Binding-site contacts:
Ligand atom PG contacts residue GTP1 of chain 1.X at 3.4 Å.
Ligand atom O2A contacts residue LYS354 of chain 1.A at 3.7 Å.
Ligand atom O1B contacts residue GTP1 of chain 1.X at 2.5 Å (h-bond).
Ligand atom O2G contacts residue ARG352 of chain 1.A at 3.8 Å.
Ligand atom O3G contacts residue LYS523 of chain 1.A at 3.0 Å (salt-bridge).
Ligand atom C3' contacts residue GTP1 of chain 1.X at 3.5 Å.
Ligand atom O1G contacts residue MG1 of chain 1.V at 1.8 Å.
Ligand atom O4' contacts residue ASN119 of chain 1.D at 3.7 Å.
Ligand atom C5' contacts residue GTP1 of chain 1.X at 3.6 Å.
Ligand atom C5 contacts residue ARG333 of chain 1.A at 3.6 Å.
Ligand atom N9 contacts residue PHE157 of chain 1.C at 3.5 Å.
Ligand atom C4' contacts residue GTP1 of chain 1.X at 3.5 Å.
Ligand atom O2A contacts residue HIS376 of chain 1.C at 3.2 Å (h-bond).
Ligand atom O2B contacts residue HIS376 of chain 1.C at 3.2 Å (h-bond).
Ligand atom O1B contacts residue MG1 of chain 1.V at 1.8 Å.
Ligand atom O2G contacts residue LYS523 of chain 1.A at 3.8 Å.
Ligand atom O3B contacts residue LYS354 of chain 1.A at 3.5 Å (salt-bridge).
Ligand atom O2B contacts residue LYS354 of chain 1.A at 3.2 Å (salt-bridge).
Ligand atom O3G contacts residue MG1 of chain 1.V at 3.7 Å.
Ligand atom C3' contacts residue VAL156 of chain 1.C at 3.7 Å (hydrophobic).
Ligand atom N7 contacts residue ARG333 of chain 1.A at 3.6 Å.
Ligand atom N3 contacts residue HIS125 of chain 1.D at 3.7 Å.
Ligand atom O1A contacts residue ARG333 of chain 1.A at 3.5 Å (salt-bridge).
Ligand atom O3B contacts residue GTP1 of chain 1.X at 3.6 Å (h-bond).
Ligand atom O3B contacts residue MG1 of chain 1.V at 2.5 Å.
Ligand atom O3' contacts residue ASN119 of chain 1.D at 3.6 Å.
Ligand atom O1G contacts residue GTP1 of chain 1.X at 2.5 Å (h-bond).
Ligand atom O3G contacts residue ARG352 of chain 1.A at 3.3 Å (salt-bridge).
Ligand atom C5' contacts residue VAL117 of chain 1.D at 3.3 Å (hydrophobic).
Ligand atom N6 contacts residue ARG372 of chain 1.C at 3.2 Å.
Ligand atom O3A contacts residue MG1 of chain 1.V at 2.7 Å.
Ligand atom C2' contacts residue VAL156 of chain 1.C at 3.7 Å (hydrophobic).
Ligand atom C1' contacts residue PHE157 of chain 1.C at 3.4 Å (hydrophobic).
Ligand atom O3' contacts residue VAL156 of chain 1.C at 2.8 Å (h-bond).
Ligand atom C4' contacts residue VAL117 of chain 1.D at 3.6 Å (hydrophobic).
Ligand atom C2' contacts residue PHE157 of chain 1.C at 3.7 Å (hydrophobic).
Ligand atom PB contacts residue MG1 of chain 1.V at 2.3 Å.
Ligand atom C2 contacts residue HIS125 of chain 1.D at 3.7 Å.
Ligand atom PB contacts residue GTP1 of chain 1.X at 3.5 Å.
Ligand atom PG contacts residue MG1 of chain 1.V at 2.6 Å.

Sequence of chain 1.A:
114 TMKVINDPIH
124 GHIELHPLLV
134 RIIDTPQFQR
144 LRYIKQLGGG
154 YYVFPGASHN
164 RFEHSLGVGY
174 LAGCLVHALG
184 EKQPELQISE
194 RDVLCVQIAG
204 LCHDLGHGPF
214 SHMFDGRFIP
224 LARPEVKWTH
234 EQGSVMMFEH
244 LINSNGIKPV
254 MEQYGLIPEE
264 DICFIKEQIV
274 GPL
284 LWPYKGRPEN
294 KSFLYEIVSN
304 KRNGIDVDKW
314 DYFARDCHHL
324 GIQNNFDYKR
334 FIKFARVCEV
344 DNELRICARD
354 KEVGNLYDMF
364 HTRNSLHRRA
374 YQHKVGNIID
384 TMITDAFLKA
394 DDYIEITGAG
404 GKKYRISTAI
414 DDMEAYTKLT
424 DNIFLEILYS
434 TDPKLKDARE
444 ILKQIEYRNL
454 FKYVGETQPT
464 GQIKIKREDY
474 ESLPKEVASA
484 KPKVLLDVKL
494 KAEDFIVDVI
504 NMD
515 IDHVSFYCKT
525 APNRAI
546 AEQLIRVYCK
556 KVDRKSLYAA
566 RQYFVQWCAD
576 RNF

Sequence of chain 1.C:
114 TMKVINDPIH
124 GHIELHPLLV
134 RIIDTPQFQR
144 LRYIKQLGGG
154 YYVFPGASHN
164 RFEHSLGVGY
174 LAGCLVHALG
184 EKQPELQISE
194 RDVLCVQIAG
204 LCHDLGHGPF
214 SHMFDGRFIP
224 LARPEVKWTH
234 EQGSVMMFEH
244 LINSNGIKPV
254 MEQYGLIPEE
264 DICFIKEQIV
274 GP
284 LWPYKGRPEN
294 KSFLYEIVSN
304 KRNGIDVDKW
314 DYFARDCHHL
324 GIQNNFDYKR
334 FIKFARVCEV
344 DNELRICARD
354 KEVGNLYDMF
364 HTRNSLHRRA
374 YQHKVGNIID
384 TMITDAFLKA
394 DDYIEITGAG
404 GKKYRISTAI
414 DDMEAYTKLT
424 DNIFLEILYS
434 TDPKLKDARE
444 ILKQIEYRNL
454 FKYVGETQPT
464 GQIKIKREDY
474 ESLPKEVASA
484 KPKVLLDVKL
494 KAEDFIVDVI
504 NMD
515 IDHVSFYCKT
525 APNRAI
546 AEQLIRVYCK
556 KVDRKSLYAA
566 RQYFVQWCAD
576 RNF

This protein binds this small molecule.
Small molecule (SMILES): Nc1ncnc2c1ncn2[C@H]1C[C@H](O)[C@@H](CO[P](=O)(O)O[P](=O)(O)OP(=O)(O)O)O1

Sequence of chain 1.D:
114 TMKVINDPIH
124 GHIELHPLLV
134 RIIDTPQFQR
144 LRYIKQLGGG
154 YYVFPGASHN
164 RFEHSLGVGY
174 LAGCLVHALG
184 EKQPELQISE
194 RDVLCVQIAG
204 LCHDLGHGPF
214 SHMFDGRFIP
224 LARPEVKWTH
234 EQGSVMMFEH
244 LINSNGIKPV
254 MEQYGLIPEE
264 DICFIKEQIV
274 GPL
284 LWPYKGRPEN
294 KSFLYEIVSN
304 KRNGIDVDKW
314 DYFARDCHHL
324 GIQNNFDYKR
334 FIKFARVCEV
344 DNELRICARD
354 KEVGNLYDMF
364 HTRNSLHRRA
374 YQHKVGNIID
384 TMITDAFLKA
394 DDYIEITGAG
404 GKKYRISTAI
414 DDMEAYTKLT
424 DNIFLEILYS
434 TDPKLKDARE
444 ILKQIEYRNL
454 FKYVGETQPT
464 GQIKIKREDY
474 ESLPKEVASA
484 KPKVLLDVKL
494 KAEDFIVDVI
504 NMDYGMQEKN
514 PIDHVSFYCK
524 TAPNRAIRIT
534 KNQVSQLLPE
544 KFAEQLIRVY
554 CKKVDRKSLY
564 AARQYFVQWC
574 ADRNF